Binding-site contacts:
Ligand atom O1 contacts residue TRP86 of chain 1.A at 3.6 Å (h-bond).
Ligand atom C6 contacts residue GLY121 of chain 1.A at 3.7 Å.
Ligand atom C7 contacts residue TYR337 of chain 1.A at 4.0 Å (hydrophobic).
Ligand atom O1 contacts residue TYR449 of chain 1.A at 3.3 Å.
Ligand atom N2 contacts residue TYR337 of chain 1.A at 3.6 Å.
Ligand atom C2 contacts residue TYR337 of chain 1.A at 3.1 Å (hydrophobic).
Ligand atom C3 contacts residue TRP86 of chain 1.A at 3.5 Å (hydrophobic).
Ligand atom C1 contacts residue TYR337 of chain 1.A at 2.9 Å (hydrophobic).
Ligand atom C4 contacts residue TRP86 of chain 1.A at 3.7 Å (hydrophobic).
Ligand atom N2 contacts residue TRP86 of chain 1.A at 3.7 Å.
Ligand atom C4 contacts residue GLY120 of chain 1.A at 4.4 Å.
Ligand atom C6 contacts residue TRP86 of chain 1.A at 4.1 Å (hydrophobic).
Ligand atom N1 contacts residue TYR337 of chain 1.A at 3.0 Å.
Ligand atom C8 contacts residue TYR337 of chain 1.A at 4.3 Å (hydrophobic).
Ligand atom C5 contacts residue SBG203 of chain 1.A at 4.1 Å.
Ligand atom O2 contacts residue TYR124 of chain 1.A at 4.0 Å.
Ligand atom C6 contacts residue TYR337 of chain 1.A at 4.5 Å (hydrophobic).
Ligand atom C5 contacts residue TRP86 of chain 1.A at 4.0 Å (hydrophobic).
Ligand atom O1 contacts residue HIS447 of chain 1.A at 3.2 Å (h-bond).
Ligand atom C5 contacts residue GLY121 of chain 1.A at 3.4 Å.
Ligand atom C7 contacts residue TRP86 of chain 1.A at 3.6 Å (hydrophobic).
Ligand atom O1 contacts residue TYR337 of chain 1.A at 2.8 Å.
Ligand atom C8 contacts residue ASP74 of chain 1.A at 3.9 Å.
Ligand atom C3 contacts residue HIS447 of chain 1.A at 4.3 Å.
Ligand atom C3 contacts residue SBG203 of chain 1.A at 4.2 Å.
Ligand atom C8 contacts residue TYR124 of chain 1.A at 3.8 Å (hydrophobic).
Ligand atom C3 contacts residue GLU202 of chain 1.A at 4.5 Å.
Ligand atom C8 contacts residue TYR341 of chain 1.A at 4.2 Å (hydrophobic).
Ligand atom N1 contacts residue HIS447 of chain 1.A at 3.4 Å (h-bond).
Ligand atom N1 contacts residue TYR449 of chain 1.A at 4.2 Å.
Ligand atom C4 contacts residue GLY121 of chain 1.A at 4.2 Å.
Ligand atom C2 contacts residue TRP86 of chain 1.A at 3.4 Å (hydrophobic).
Ligand atom C5 contacts residue GLY120 of chain 1.A at 3.7 Å.
Ligand atom C3 contacts residue TYR337 of chain 1.A at 3.6 Å (hydrophobic).
Ligand atom O2 contacts residue TYR337 of chain 1.A at 4.1 Å.
Ligand atom C4 contacts residue GLU202 of chain 1.A at 3.8 Å.
Ligand atom N1 contacts residue TRP86 of chain 1.A at 3.4 Å.
Ligand atom C1 contacts residue TRP86 of chain 1.A at 3.3 Å (hydrophobic).
Ligand atom N1 contacts residue GLY448 of chain 1.A at 4.4 Å.
Ligand atom C4 contacts residue SBG203 of chain 1.A at 3.9 Å.

Sequence of chain 1.A:
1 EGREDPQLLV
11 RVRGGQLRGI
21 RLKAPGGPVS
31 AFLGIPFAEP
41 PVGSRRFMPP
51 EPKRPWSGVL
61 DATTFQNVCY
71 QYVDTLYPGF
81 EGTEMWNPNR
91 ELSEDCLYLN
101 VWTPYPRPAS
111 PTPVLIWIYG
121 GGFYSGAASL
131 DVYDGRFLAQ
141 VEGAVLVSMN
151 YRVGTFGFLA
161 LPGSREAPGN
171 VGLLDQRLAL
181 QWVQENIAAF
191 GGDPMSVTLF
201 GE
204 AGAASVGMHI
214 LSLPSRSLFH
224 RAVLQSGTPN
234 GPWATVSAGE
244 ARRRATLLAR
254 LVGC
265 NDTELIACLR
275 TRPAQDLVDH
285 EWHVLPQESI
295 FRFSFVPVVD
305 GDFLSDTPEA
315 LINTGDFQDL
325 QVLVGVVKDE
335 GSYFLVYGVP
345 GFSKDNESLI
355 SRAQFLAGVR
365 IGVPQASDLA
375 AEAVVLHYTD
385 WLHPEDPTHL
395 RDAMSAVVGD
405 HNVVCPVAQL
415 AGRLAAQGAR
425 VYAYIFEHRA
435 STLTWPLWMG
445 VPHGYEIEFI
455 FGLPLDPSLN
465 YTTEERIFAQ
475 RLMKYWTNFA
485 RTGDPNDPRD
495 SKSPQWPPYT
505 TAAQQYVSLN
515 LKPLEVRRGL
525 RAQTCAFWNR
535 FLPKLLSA

This small molecule binds to this protein.
Small molecule (SMILES): NC(=O)c1cc[n+](COC[n+]2ccccc2/C=N/O)cc1